Sequence of chain 1.B:
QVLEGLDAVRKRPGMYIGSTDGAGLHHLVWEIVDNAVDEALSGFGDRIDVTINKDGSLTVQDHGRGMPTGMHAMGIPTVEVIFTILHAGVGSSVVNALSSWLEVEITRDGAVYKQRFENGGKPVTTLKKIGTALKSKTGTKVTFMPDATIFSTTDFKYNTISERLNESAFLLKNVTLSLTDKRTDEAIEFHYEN

The protein below binds the small molecule below.
Small molecule (SMILES): CCNC(=O)Nc1cc(-c2nc(C(F)(F)F)cs2)c(-c2cc(-c3n[nH]c(=O)o3)cnc2N2[C@@H]3CC[C@H]2CN(C)C3)cn1

Binding-site contacts:
Ligand atom CAF contacts residue ASN35 of chain 1.B at 3.5 Å.
Ligand atom FBM contacts residue GLY105 of chain 1.B at 3.8 Å.
Ligand atom OBA contacts residue ASN35 of chain 1.B at 3.3 Å.
Ligand atom OAN contacts residue ARG65 of chain 1.B at 3.5 Å (salt-bridge).
Ligand atom NAE contacts residue ASP38 of chain 1.B at 2.8 Å (salt-bridge).
Ligand atom CBC contacts residue ILE32 of chain 1.B at 3.8 Å (hydrophobic).
Ligand atom CBC contacts residue ASP62 of chain 1.B at 3.8 Å.
Ligand atom CBD contacts residue THR156 of chain 1.B at 3.8 Å.
Ligand atom CAG contacts residue ASP38 of chain 1.B at 3.7 Å.
Ligand atom CBG contacts residue ASN35 of chain 1.B at 3.2 Å.
Ligand atom CAK contacts residue ARG65 of chain 1.B at 3.1 Å.
Ligand atom CBH contacts residue MET67 of chain 1.B at 3.6 Å (hydrophobic).
Ligand atom CBJ contacts residue MET67 of chain 1.B at 3.5 Å (hydrophobic).
Ligand atom FBN contacts residue SER108 of chain 1.B at 3.4 Å.
Ligand atom CAS contacts residue ARG65 of chain 1.B at 3.6 Å.
Ligand atom NAW contacts residue GLU39 of chain 1.B at 3.6 Å.
Ligand atom CBG contacts residue ASP38 of chain 1.B at 3.5 Å.
Ligand atom CAA contacts residue ASP38 of chain 1.B at 2.9 Å.
Ligand atom NAJ contacts residue ARG65 of chain 1.B at 3.3 Å (salt-bridge).
Ligand atom CAB contacts residue ASP38 of chain 1.B at 3.1 Å.
Ligand atom CAG contacts residue GLU39 of chain 1.B at 3.6 Å.
Ligand atom CAF contacts residue ASP38 of chain 1.B at 3.4 Å.
Ligand atom CBI contacts residue ILE82 of chain 1.B at 3.7 Å (hydrophobic).
Ligand atom NAY contacts residue THR156 of chain 1.B at 3.6 Å (h-bond).
Ligand atom FBN contacts residue ILE82 of chain 1.B at 3.4 Å.
Ligand atom FBN contacts residue MET67 of chain 1.B at 3.5 Å.
Ligand atom CBD contacts residue ILE32 of chain 1.B at 3.8 Å (hydrophobic).
Ligand atom NBB contacts residue ASP62 of chain 1.B at 2.7 Å (salt-bridge).
Ligand atom CBE contacts residue MET67 of chain 1.B at 3.6 Å (hydrophobic).
Ligand atom NAY contacts residue ASP62 of chain 1.B at 2.9 Å (salt-bridge).
Ligand atom CAI contacts residue ARG65 of chain 1.B at 3.6 Å.
Ligand atom CAM contacts residue ARG65 of chain 1.B at 3.6 Å.
Ligand atom CBD contacts residue VAL60 of chain 1.B at 3.5 Å (hydrophobic).
Ligand atom CAZ contacts residue ASP62 of chain 1.B at 3.2 Å.
Ligand atom CAL contacts residue ARG65 of chain 1.B at 3.3 Å.
Ligand atom NBB contacts residue THR156 of chain 1.B at 3.7 Å.
Ligand atom NBO contacts residue MET67 of chain 1.B at 3.3 Å.
Ligand atom CAT contacts residue GLU39 of chain 1.B at 3.8 Å.
Ligand atom CAV contacts residue GLU39 of chain 1.B at 3.1 Å.
Ligand atom FBL contacts residue ILE82 of chain 1.B at 3.4 Å.